Sequence of chain 1.E:
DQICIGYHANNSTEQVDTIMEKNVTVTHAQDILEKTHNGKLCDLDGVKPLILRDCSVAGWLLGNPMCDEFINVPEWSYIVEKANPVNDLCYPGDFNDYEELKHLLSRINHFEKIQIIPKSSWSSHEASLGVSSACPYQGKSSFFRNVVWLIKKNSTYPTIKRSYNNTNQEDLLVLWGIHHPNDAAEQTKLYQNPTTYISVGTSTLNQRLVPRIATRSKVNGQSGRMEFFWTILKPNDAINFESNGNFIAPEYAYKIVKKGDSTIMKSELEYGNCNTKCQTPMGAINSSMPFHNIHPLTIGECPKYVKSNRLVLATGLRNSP

The protein below binds the small molecule below.
Small molecule (SMILES): CC(=O)N[C@@H]1[C@@H](O)[C@H](O)[C@@H](CO)O[C@H]1O

Binding-site contacts:
Ligand atom C4 contacts residue ASN165 of chain 1.E at 4.3 Å.
Ligand atom C5 contacts residue ASN236 of chain 1.E at 3.9 Å.
Ligand atom C7 contacts residue ASN165 of chain 1.E at 3.9 Å.
Ligand atom C3 contacts residue ASN165 of chain 1.E at 4.0 Å.
Ligand atom C6 contacts residue ASN165 of chain 1.E at 4.5 Å.
Ligand atom O5 contacts residue ASN165 of chain 1.E at 2.3 Å (h-bond).
Ligand atom O5 contacts residue ASN236 of chain 1.E at 3.5 Å (h-bond).
Ligand atom C5 contacts residue ASN165 of chain 1.E at 3.4 Å.
Ligand atom O6 contacts residue ASN165 of chain 1.E at 4.3 Å.
Ligand atom O6 contacts residue ASN236 of chain 1.E at 4.2 Å.
Ligand atom C4 contacts residue ASN236 of chain 1.E at 3.1 Å.
Ligand atom O3 contacts residue ASN236 of chain 1.E at 3.2 Å (h-bond).
Ligand atom C1 contacts residue ASN165 of chain 1.E at 1.4 Å.
Ligand atom C2 contacts residue ASN165 of chain 1.E at 2.8 Å.
Ligand atom N2 contacts residue THR167 of chain 1.E at 3.8 Å.
Ligand atom C1 contacts residue ASN236 of chain 1.E at 3.9 Å.
Ligand atom N2 contacts residue ASN165 of chain 1.E at 3.3 Å (h-bond).
Ligand atom C8 contacts residue THR167 of chain 1.E at 4.4 Å.
Ligand atom O6 contacts residue ALA238 of chain 1.E at 4.1 Å.
Ligand atom C2 contacts residue ASN236 of chain 1.E at 3.1 Å.
Ligand atom O7 contacts residue ASN165 of chain 1.E at 4.1 Å.
Ligand atom C3 contacts residue ASN236 of chain 1.E at 3.3 Å.
Ligand atom O4 contacts residue ASN236 of chain 1.E at 4.1 Å.
Ligand atom C6 contacts residue ASN236 of chain 1.E at 3.6 Å.
Ligand atom N2 contacts residue ASN236 of chain 1.E at 4.1 Å.